Sequence of chain 1.A:
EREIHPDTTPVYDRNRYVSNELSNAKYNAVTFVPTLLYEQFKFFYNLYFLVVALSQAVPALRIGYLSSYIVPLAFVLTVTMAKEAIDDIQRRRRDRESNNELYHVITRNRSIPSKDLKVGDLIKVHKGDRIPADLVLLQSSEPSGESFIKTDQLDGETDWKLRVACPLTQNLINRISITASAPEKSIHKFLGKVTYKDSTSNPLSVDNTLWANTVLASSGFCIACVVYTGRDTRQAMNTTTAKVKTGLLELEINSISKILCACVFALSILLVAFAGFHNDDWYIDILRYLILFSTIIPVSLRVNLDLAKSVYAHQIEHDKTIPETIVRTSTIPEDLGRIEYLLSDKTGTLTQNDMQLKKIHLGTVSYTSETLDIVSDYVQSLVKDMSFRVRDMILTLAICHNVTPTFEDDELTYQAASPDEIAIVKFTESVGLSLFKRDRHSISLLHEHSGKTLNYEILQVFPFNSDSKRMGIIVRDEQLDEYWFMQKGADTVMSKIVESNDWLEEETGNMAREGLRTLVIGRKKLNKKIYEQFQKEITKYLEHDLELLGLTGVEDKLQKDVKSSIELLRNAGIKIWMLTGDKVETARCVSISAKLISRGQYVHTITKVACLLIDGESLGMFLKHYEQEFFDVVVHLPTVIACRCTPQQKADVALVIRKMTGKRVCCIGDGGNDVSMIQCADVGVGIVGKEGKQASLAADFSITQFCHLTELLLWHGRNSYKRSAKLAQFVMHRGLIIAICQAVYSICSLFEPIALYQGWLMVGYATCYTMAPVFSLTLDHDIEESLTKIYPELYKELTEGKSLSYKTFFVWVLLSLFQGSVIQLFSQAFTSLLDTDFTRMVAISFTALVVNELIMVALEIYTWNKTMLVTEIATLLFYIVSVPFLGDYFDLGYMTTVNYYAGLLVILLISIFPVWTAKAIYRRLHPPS

A protein and the small-molecule ligand that binds it are described below.
Small molecule (SMILES): Nc1ncnc2c1ncn2[C@@H]1O[C@H](CO[P](=O)(O)O[P](=O)(O)CP(=O)(O)O)[C@@H](O)[C@H]1O

Binding-site contacts:
Ligand atom O3' contacts residue ASP776 of chain 1.A at 3.7 Å.
Ligand atom N1 contacts residue ASN641 of chain 1.A at 3.9 Å.
Ligand atom O2G contacts residue ASP776 of chain 1.A at 4.2 Å.
Ligand atom C6 contacts residue MET647 of chain 1.A at 3.9 Å (hydrophobic).
Ligand atom O1A contacts residue SER642 of chain 1.A at 3.9 Å.
Ligand atom C4' contacts residue LYS645 of chain 1.A at 3.7 Å.
Ligand atom O1G contacts residue THR505 of chain 1.A at 4.3 Å.
Ligand atom PA contacts residue LYS645 of chain 1.A at 3.2 Å.
Ligand atom O3G contacts residue THR505 of chain 1.A at 2.2 Å (h-bond).
Ligand atom N3 contacts residue LYS645 of chain 1.A at 3.6 Å.
Ligand atom C2 contacts residue LYS645 of chain 1.A at 3.4 Å.
Ligand atom O2B contacts residue ASN885 of chain 1.A at 3.8 Å.
Ligand atom O4' contacts residue LYS645 of chain 1.A at 3.3 Å (salt-bridge).
Ligand atom O1G contacts residue ASP776 of chain 1.A at 2.9 Å (salt-bridge).
Ligand atom O2A contacts residue LYS645 of chain 1.A at 3.7 Å.
Ligand atom O1A contacts residue LYS645 of chain 1.A at 2.8 Å (salt-bridge).
Ligand atom C2 contacts residue ARG646 of chain 1.A at 4.2 Å.
Ligand atom C8 contacts residue ASP596 of chain 1.A at 4.1 Å.
Ligand atom N6 contacts residue MET647 of chain 1.A at 4.0 Å.
Ligand atom N1 contacts residue PHE640 of chain 1.A at 3.9 Å.
Ligand atom C4 contacts residue LYS645 of chain 1.A at 4.1 Å.
Ligand atom C6 contacts residue PHE640 of chain 1.A at 4.0 Å (hydrophobic).
Ligand atom O5' contacts residue LYS645 of chain 1.A at 2.9 Å (salt-bridge).
Ligand atom C2 contacts residue ASN641 of chain 1.A at 3.9 Å.
Ligand atom PG contacts residue ASP776 of chain 1.A at 4.0 Å.
Ligand atom O3G contacts residue ASP776 of chain 1.A at 4.5 Å.
Ligand atom O1B contacts residue ASN885 of chain 1.A at 3.4 Å (h-bond).
Ligand atom PB contacts residue ASN885 of chain 1.A at 4.2 Å.
Ligand atom N6 contacts residue SER594 of chain 1.A at 3.8 Å.
Ligand atom N1 contacts residue MET647 of chain 1.A at 3.5 Å.
Ligand atom C5' contacts residue LYS645 of chain 1.A at 3.0 Å.
Ligand atom C2 contacts residue MET647 of chain 1.A at 4.1 Å (hydrophobic).
Ligand atom N7 contacts residue ASP596 of chain 1.A at 3.8 Å.
Ligand atom N1 contacts residue LYS645 of chain 1.A at 4.4 Å.
Ligand atom N6 contacts residue PHE640 of chain 1.A at 3.0 Å.
Ligand atom PG contacts residue THR505 of chain 1.A at 3.8 Å.
Ligand atom O2' contacts residue LEU695 of chain 1.A at 3.8 Å.
Ligand atom N9 contacts residue LEU695 of chain 1.A at 4.5 Å.